Binding-site contacts:
Ligand atom O3 contacts residue ASN88 of chain 1.A at 3.0 Å (h-bond).
Ligand atom C2A contacts residue ASN88 of chain 1.A at 3.3 Å.
Ligand atom CA contacts residue THR89 of chain 1.A at 3.5 Å.
Ligand atom C contacts residue OAS1 of chain 1.D at 3.0 Å.
Ligand atom C5A contacts residue GLY193 of chain 1.A at 3.4 Å.
Ligand atom OXT contacts residue THR85 of chain 1.A at 2.9 Å (h-bond).
Ligand atom CA contacts residue OAS1 of chain 1.D at 3.1 Å.
Ligand atom O contacts residue THR85 of chain 1.A at 3.3 Å (h-bond).
Ligand atom C2 contacts residue PRO315 of chain 1.A at 3.6 Å (hydrophobic).
Ligand atom C2A contacts residue TYR321 of chain 1.A at 3.4 Å (hydrophobic).
Ligand atom OP2 contacts residue LYS58 of chain 1.A at 3.1 Å (salt-bridge).
Ligand atom OP3 contacts residue LYS58 of chain 1.A at 3.6 Å (salt-bridge).
Ligand atom C4A contacts residue LYS58 of chain 1.A at 3.3 Å.
Ligand atom C2 contacts residue SER288 of chain 1.A at 3.5 Å.
Ligand atom N1 contacts residue PRO315 of chain 1.A at 3.2 Å.
Ligand atom OXT contacts residue THR89 of chain 1.A at 3.6 Å.
Ligand atom O contacts residue ASN88 of chain 1.A at 2.7 Å (h-bond).
Ligand atom C contacts residue THR89 of chain 1.A at 3.2 Å.
Ligand atom O contacts residue THR89 of chain 1.A at 2.6 Å (h-bond).
Ligand atom OP3 contacts residue SER197 of chain 1.A at 2.8 Å (h-bond).
Ligand atom OP1 contacts residue THR194 of chain 1.A at 3.6 Å.
Ligand atom N contacts residue OAS1 of chain 1.D at 3.3 Å.
Ligand atom C5 contacts residue GLY244 of chain 1.A at 3.3 Å.
Ligand atom C4 contacts residue GLY244 of chain 1.A at 3.4 Å.
Ligand atom OP1 contacts residue GLY195 of chain 1.A at 3.0 Å (h-bond).
Ligand atom C2A contacts residue GLN243 of chain 1.A at 3.6 Å.
Ligand atom OP1 contacts residue GLY193 of chain 1.A at 2.9 Å (h-bond).
Ligand atom CB contacts residue OAS1 of chain 1.D at 2.3 Å.
Ligand atom C6 contacts residue PRO315 of chain 1.A at 3.5 Å (hydrophobic).
Ligand atom OXT contacts residue GLN159 of chain 1.A at 3.2 Å (h-bond).
Ligand atom C5A contacts residue GLY244 of chain 1.A at 3.6 Å.
Ligand atom O contacts residue OAS1 of chain 1.D at 3.5 Å.
Ligand atom OP3 contacts residue GLY196 of chain 1.A at 3.6 Å (h-bond).
Ligand atom N1 contacts residue SER288 of chain 1.A at 2.7 Å (h-bond).
Ligand atom OXT contacts residue OAS1 of chain 1.D at 2.7 Å (h-bond).
Ligand atom C3 contacts residue GLY244 of chain 1.A at 3.5 Å.
Ligand atom C contacts residue THR85 of chain 1.A at 3.5 Å.
Ligand atom C2 contacts residue GLY244 of chain 1.A at 3.4 Å.
Ligand atom C2A contacts residue SER288 of chain 1.A at 3.4 Å.
Ligand atom OP2 contacts residue THR194 of chain 1.A at 2.9 Å (h-bond).

This small molecule binds to this protein.
Small molecule (SMILES): C=C(/N=C/c1c(COP(=O)(O)O)cnc(C)c1O)C(=O)O

Sequence of chain 1.A:
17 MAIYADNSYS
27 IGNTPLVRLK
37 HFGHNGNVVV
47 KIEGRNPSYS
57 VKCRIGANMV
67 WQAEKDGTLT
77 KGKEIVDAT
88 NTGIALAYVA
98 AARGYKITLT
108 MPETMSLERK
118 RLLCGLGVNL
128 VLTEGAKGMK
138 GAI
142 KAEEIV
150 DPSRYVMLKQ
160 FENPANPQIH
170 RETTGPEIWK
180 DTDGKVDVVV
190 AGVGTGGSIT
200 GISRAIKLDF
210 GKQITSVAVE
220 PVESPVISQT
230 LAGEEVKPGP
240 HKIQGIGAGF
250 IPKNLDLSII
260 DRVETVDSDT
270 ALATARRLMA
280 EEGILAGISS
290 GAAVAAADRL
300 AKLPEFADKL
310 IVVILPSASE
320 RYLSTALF